Binding-site contacts:
Ligand atom N2 contacts residue ASN204 of chain 1.A at 2.9 Å (h-bond).
Ligand atom C6 contacts residue ASP205 of chain 1.A at 4.0 Å.
Ligand atom O5 contacts residue ARG225 of chain 1.A at 4.3 Å.
Ligand atom C6 contacts residue LYS75 of chain 1.A at 3.8 Å.
Ligand atom C1 contacts residue ASN204 of chain 1.A at 1.4 Å.
Ligand atom C4 contacts residue ASN204 of chain 1.A at 4.2 Å.
Ligand atom O7 contacts residue GLN244 of chain 1.A at 4.1 Å.
Ligand atom C3 contacts residue ASN204 of chain 1.A at 3.7 Å.
Ligand atom C6 contacts residue ARG225 of chain 1.A at 3.2 Å.
Ligand atom C6 contacts residue TRP208 of chain 1.A at 3.5 Å (hydrophobic).
Ligand atom C6 contacts residue GLU214 of chain 1.A at 4.2 Å.
Ligand atom C8 contacts residue GLN244 of chain 1.A at 3.5 Å.
Ligand atom O6 contacts residue GLU214 of chain 1.A at 3.1 Å (salt-bridge).
Ligand atom C7 contacts residue GLN244 of chain 1.A at 4.3 Å.
Ligand atom O5 contacts residue ASP205 of chain 1.A at 3.6 Å.
Ligand atom C5 contacts residue GLU214 of chain 1.A at 4.1 Å.
Ligand atom C8 contacts residue ALA243 of chain 1.A at 4.1 Å (hydrophobic).
Ligand atom C7 contacts residue ASN204 of chain 1.A at 3.4 Å.
Ligand atom O4 contacts residue GLU214 of chain 1.A at 3.7 Å.
Ligand atom C5 contacts residue ASP205 of chain 1.A at 4.4 Å.
Ligand atom O5 contacts residue ASN204 of chain 1.A at 2.4 Å (h-bond).
Ligand atom C8 contacts residue ASN204 of chain 1.A at 4.5 Å.
Ligand atom O5 contacts residue GLU214 of chain 1.A at 3.0 Å (salt-bridge).
Ligand atom O7 contacts residue LEU93 of chain 1.A at 4.3 Å.
Ligand atom O7 contacts residue ASN204 of chain 1.A at 3.6 Å.
Ligand atom C5 contacts residue TRP208 of chain 1.A at 3.6 Å (hydrophobic).
Ligand atom O6 contacts residue ASP205 of chain 1.A at 3.2 Å (salt-bridge).
Ligand atom C2 contacts residue GLU214 of chain 1.A at 3.5 Å.
Ligand atom C1 contacts residue TRP208 of chain 1.A at 3.8 Å (hydrophobic).
Ligand atom C8 contacts residue LEU93 of chain 1.A at 4.2 Å (hydrophobic).
Ligand atom O6 contacts residue ARG225 of chain 1.A at 2.8 Å (salt-bridge).
Ligand atom O6 contacts residue LYS75 of chain 1.A at 4.1 Å.
Ligand atom C1 contacts residue GLU214 of chain 1.A at 3.1 Å.
Ligand atom C5 contacts residue ASN204 of chain 1.A at 3.6 Å.
Ligand atom O2 contacts residue GLU214 of chain 1.A at 2.8 Å (salt-bridge).
Ligand atom C8 contacts residue GLU214 of chain 1.A at 4.4 Å.
Ligand atom O5 contacts residue TRP208 of chain 1.A at 3.7 Å.
Ligand atom C2 contacts residue ASN204 of chain 1.A at 2.3 Å.
Ligand atom C1 contacts residue ASP205 of chain 1.A at 4.3 Å.
Ligand atom O7 contacts residue TRP208 of chain 1.A at 3.8 Å.

Sequence of chain 1.A:
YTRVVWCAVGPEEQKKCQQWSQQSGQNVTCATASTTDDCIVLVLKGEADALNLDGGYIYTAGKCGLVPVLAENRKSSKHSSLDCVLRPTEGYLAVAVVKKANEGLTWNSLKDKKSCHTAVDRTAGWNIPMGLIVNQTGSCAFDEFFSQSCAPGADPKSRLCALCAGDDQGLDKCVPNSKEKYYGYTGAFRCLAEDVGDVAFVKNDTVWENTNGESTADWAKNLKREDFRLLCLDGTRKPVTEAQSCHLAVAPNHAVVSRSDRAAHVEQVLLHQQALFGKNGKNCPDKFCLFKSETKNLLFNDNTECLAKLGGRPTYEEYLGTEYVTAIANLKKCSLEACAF

This protein binds this small molecule.
Small molecule (SMILES): CC(=O)N[C@H]1[C@H](O[C@H]2[C@H](O)[C@@H](NC(C)=O)CO[C@@H]2CO)O[C@H](CO)[C@@H](O[C@@H]2O[C@H](CO)[C@@H](O[C@H]3O[C@H](CO)[C@@H](O[C@H]4O[C@H](CO)[C@@H](O[C@@H]5O[C@H](CO)[C@@H](O)[C@H](O)[C@@H]5O)[C@H](O)[C@@H]4O)[C@H](O)[C@@H]3O)[C@H](O)[C@@H]2O)[C@@H]1O